The protein below binds the small molecule below.
Small molecule (SMILES): CC(=O)N[C@@H]1[C@@H](O)[C@H](O)[C@@H](CO)O[C@H]1O

Binding-site contacts:
Ligand atom O3 contacts residue THR380 of chain 1.E at 4.2 Å.
Ligand atom C1 contacts residue ILE382 of chain 1.E at 4.3 Å (hydrophobic).
Ligand atom C6 contacts residue ILE382 of chain 1.E at 4.0 Å (hydrophobic).
Ligand atom C1 contacts residue THR380 of chain 1.E at 3.5 Å.
Ligand atom C5 contacts residue ASN378 of chain 1.E at 3.7 Å.
Ligand atom C3 contacts residue THR380 of chain 1.E at 3.6 Å.
Ligand atom C7 contacts residue THR380 of chain 1.E at 3.6 Å.
Ligand atom O7 contacts residue ASN378 of chain 1.E at 3.4 Å (h-bond).
Ligand atom O5 contacts residue ASN378 of chain 1.E at 2.4 Å (h-bond).
Ligand atom C1 contacts residue ASN378 of chain 1.E at 1.4 Å.
Ligand atom N2 contacts residue THR380 of chain 1.E at 2.6 Å (h-bond).
Ligand atom C8 contacts residue THR380 of chain 1.E at 3.7 Å.
Ligand atom C8 contacts residue ASN378 of chain 1.E at 4.4 Å.
Ligand atom C3 contacts residue ASN378 of chain 1.E at 3.8 Å.
Ligand atom C2 contacts residue THR380 of chain 1.E at 3.4 Å.
Ligand atom C5 contacts residue ILE382 of chain 1.E at 3.8 Å (hydrophobic).
Ligand atom O5 contacts residue ILE382 of chain 1.E at 3.8 Å.
Ligand atom C4 contacts residue ASN378 of chain 1.E at 4.2 Å.
Ligand atom N2 contacts residue ASN378 of chain 1.E at 2.9 Å (h-bond).
Ligand atom C2 contacts residue ASN378 of chain 1.E at 2.5 Å.
Ligand atom C7 contacts residue ASN378 of chain 1.E at 3.3 Å.

Sequence of chain 1.E:
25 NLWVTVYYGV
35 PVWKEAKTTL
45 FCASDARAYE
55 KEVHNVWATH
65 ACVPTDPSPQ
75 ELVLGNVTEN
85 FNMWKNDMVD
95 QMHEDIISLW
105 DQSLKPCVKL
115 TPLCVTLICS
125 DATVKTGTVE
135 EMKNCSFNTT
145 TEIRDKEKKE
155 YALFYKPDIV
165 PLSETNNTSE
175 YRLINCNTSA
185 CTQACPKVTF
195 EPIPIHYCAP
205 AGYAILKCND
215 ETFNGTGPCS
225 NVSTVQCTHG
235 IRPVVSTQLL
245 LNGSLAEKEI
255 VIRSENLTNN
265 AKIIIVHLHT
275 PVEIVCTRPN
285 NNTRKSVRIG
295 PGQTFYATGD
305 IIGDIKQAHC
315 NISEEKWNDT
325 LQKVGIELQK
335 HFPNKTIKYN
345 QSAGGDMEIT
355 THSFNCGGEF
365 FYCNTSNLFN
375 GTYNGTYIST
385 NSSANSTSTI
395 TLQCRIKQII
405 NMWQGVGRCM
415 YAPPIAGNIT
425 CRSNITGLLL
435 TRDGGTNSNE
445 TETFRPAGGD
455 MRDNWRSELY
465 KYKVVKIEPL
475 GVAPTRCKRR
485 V